Sequence of chain 1.A:
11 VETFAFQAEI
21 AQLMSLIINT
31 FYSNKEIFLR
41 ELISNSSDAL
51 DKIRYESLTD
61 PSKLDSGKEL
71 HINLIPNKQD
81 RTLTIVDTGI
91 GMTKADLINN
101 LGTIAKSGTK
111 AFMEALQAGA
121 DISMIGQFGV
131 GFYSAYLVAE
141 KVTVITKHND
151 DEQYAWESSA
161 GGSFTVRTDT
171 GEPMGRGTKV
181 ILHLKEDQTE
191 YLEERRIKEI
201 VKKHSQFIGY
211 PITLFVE

The protein below binds the small molecule below.
Small molecule (SMILES): COc1cc(Cc2nc3ccccc3c3nc(N)nn23)cc(OC)c1

Binding-site contacts:
Ligand atom N11 contacts residue MET92 of chain 1.A at 3.9 Å.
Ligand atom C6 contacts residue GLY91 of chain 1.A at 3.6 Å.
Ligand atom O19 contacts residue LEU101 of chain 1.A at 3.9 Å.
Ligand atom C21 contacts residue LEU101 of chain 1.A at 3.8 Å (hydrophobic).
Ligand atom O24 contacts residue MET92 of chain 1.A at 3.6 Å.
Ligand atom C7 contacts residue ILE90 of chain 1.A at 3.5 Å (hydrophobic).
Ligand atom O19 contacts residue PHE132 of chain 1.A at 3.9 Å.
Ligand atom N1 contacts residue SER46 of chain 1.A at 3.8 Å.
Ligand atom C22 contacts residue MET92 of chain 1.A at 3.9 Å (hydrophobic).
Ligand atom C5 contacts residue MET92 of chain 1.A at 3.6 Å (hydrophobic).
Ligand atom C25 contacts residue VAL144 of chain 1.A at 3.6 Å (hydrophobic).
Ligand atom C7 contacts residue GLY91 of chain 1.A at 3.3 Å.
Ligand atom C25 contacts residue LEU97 of chain 1.A at 3.8 Å (hydrophobic).
Ligand atom N1 contacts residue ASP87 of chain 1.A at 2.8 Å (salt-bridge).
Ligand atom C15 contacts residue ASN45 of chain 1.A at 3.6 Å.
Ligand atom C22 contacts residue PHE132 of chain 1.A at 3.7 Å (hydrophobic).
Ligand atom C25 contacts residue PHE132 of chain 1.A at 3.8 Å (hydrophobic).
Ligand atom C25 contacts residue TRP156 of chain 1.A at 3.6 Å (hydrophobic).
Ligand atom C18 contacts residue PHE132 of chain 1.A at 3.7 Å (hydrophobic).
Ligand atom C7 contacts residue MET92 of chain 1.A at 3.8 Å (hydrophobic).
Ligand atom O19 contacts residue TYR133 of chain 1.A at 3.5 Å (h-bond).
Ligand atom C17 contacts residue PHE132 of chain 1.A at 3.6 Å (hydrophobic).
Ligand atom C21 contacts residue PHE132 of chain 1.A at 3.6 Å (hydrophobic).
Ligand atom C20 contacts residue TYR133 of chain 1.A at 3.3 Å (hydrophobic).
Ligand atom C18 contacts residue LEU101 of chain 1.A at 3.8 Å (hydrophobic).
Ligand atom C23 contacts residue PHE132 of chain 1.A at 3.7 Å (hydrophobic).
Ligand atom C16 contacts residue PHE132 of chain 1.A at 3.9 Å (hydrophobic).
Ligand atom O24 contacts residue VAL144 of chain 1.A at 3.8 Å.
Ligand atom C23 contacts residue MET92 of chain 1.A at 3.7 Å (hydrophobic).
Ligand atom N3 contacts residue THR178 of chain 1.A at 3.8 Å.
Ligand atom C12 contacts residue MET92 of chain 1.A at 3.8 Å (hydrophobic).
Ligand atom O24 contacts residue PHE132 of chain 1.A at 3.7 Å.
Ligand atom C6 contacts residue MET92 of chain 1.A at 3.6 Å (hydrophobic).
Ligand atom N1 contacts residue THR178 of chain 1.A at 3.7 Å.
Ligand atom C20 contacts residue LEU101 of chain 1.A at 3.8 Å (hydrophobic).
Ligand atom N8 contacts residue ASN45 of chain 1.A at 3.6 Å.
Ligand atom N3 contacts residue ALA49 of chain 1.A at 3.5 Å.
Ligand atom N11 contacts residue LEU101 of chain 1.A at 3.8 Å.
Ligand atom C13 contacts residue LEU101 of chain 1.A at 3.5 Å (hydrophobic).
Ligand atom C6 contacts residue ILE90 of chain 1.A at 3.9 Å (hydrophobic).